Sequence of chain 1.B:
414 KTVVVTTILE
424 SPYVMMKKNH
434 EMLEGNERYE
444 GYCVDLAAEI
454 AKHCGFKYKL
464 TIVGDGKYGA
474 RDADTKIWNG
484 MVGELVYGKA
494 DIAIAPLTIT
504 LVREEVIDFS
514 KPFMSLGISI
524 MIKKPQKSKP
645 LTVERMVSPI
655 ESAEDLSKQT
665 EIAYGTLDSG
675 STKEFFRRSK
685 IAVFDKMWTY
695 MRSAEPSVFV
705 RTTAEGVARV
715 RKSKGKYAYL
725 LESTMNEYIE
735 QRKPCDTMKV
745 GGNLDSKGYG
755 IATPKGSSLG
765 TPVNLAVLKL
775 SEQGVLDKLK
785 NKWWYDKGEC

Binding-site contacts:
Ligand atom CA contacts residue THR501 of chain 1.B at 3.2 Å.
Ligand atom O contacts residue ARG506 of chain 1.B at 3.0 Å (salt-bridge).
Ligand atom CG contacts residue LEU671 of chain 1.B at 3.7 Å (hydrophobic).
Ligand atom N contacts residue GLU726 of chain 1.B at 3.4 Å (salt-bridge).
Ligand atom O contacts residue GLY674 of chain 1.B at 3.9 Å.
Ligand atom C contacts residue PRO499 of chain 1.B at 4.2 Å (hydrophobic).
Ligand atom OE2 contacts residue LEU671 of chain 1.B at 3.5 Å.
Ligand atom OXT contacts residue TYR471 of chain 1.B at 3.5 Å.
Ligand atom O contacts residue TYR471 of chain 1.B at 3.7 Å.
Ligand atom CD contacts residue LEU671 of chain 1.B at 3.6 Å (hydrophobic).
Ligand atom CA contacts residue GLU726 of chain 1.B at 3.3 Å.
Ligand atom C contacts residue ARG506 of chain 1.B at 3.8 Å.
Ligand atom OE1 contacts residue GLU726 of chain 1.B at 3.1 Å (salt-bridge).
Ligand atom OXT contacts residue ARG506 of chain 1.B at 3.4 Å (salt-bridge).
Ligand atom OE2 contacts residue GLU726 of chain 1.B at 3.6 Å (salt-bridge).
Ligand atom CG contacts residue TYR471 of chain 1.B at 4.0 Å (hydrophobic).
Ligand atom CG contacts residue MET729 of chain 1.B at 4.2 Å (hydrophobic).
Ligand atom C contacts residue THR501 of chain 1.B at 3.3 Å.
Ligand atom N contacts residue TYR753 of chain 1.B at 3.8 Å.
Ligand atom O contacts residue THR501 of chain 1.B at 4.0 Å.
Ligand atom OXT contacts residue LEU500 of chain 1.B at 3.5 Å.
Ligand atom CG contacts residue GLU726 of chain 1.B at 3.2 Å.
Ligand atom O contacts residue SER675 of chain 1.B at 3.1 Å (h-bond).
Ligand atom OXT contacts residue THR501 of chain 1.B at 3.0 Å (h-bond).
Ligand atom C contacts residue SER675 of chain 1.B at 4.0 Å.
Ligand atom CD contacts residue GLU726 of chain 1.B at 3.0 Å.
Ligand atom CB contacts residue LEU671 of chain 1.B at 3.9 Å (hydrophobic).
Ligand atom CD contacts residue THR676 of chain 1.B at 3.5 Å.
Ligand atom CB contacts residue GLU726 of chain 1.B at 3.8 Å.
Ligand atom N contacts residue THR501 of chain 1.B at 3.0 Å (h-bond).
Ligand atom OE2 contacts residue SER675 of chain 1.B at 3.8 Å.
Ligand atom OE2 contacts residue GLY674 of chain 1.B at 4.0 Å.
Ligand atom CA contacts residue SER675 of chain 1.B at 4.0 Å.
Ligand atom CB contacts residue TYR471 of chain 1.B at 3.5 Å (hydrophobic).
Ligand atom OE1 contacts residue THR676 of chain 1.B at 3.3 Å.
Ligand atom C contacts residue TYR471 of chain 1.B at 3.8 Å (hydrophobic).
Ligand atom OE1 contacts residue LEU725 of chain 1.B at 3.9 Å.
Ligand atom OXT contacts residue PRO499 of chain 1.B at 3.3 Å (h-bond).
Ligand atom N contacts residue PRO499 of chain 1.B at 3.5 Å (h-bond).
Ligand atom OE2 contacts residue THR676 of chain 1.B at 3.3 Å.

The protein below binds the small molecule below.
Small molecule (SMILES): N[C@@H](CCC(=O)O)C(=O)O